Binding-site contacts:
Ligand atom CG contacts residue THR40 of chain 1.B at 3.4 Å.
Ligand atom CD1 contacts residue THR21 of chain 1.B at 3.5 Å.
Ligand atom CD2 contacts residue GLU14 of chain 1.B at 3.4 Å.
Ligand atom N contacts residue SER39 of chain 1.B at 2.9 Å (h-bond).
Ligand atom O contacts residue VAL48 of chain 1.B at 3.6 Å.
Ligand atom CE contacts residue GLY80 of chain 1.B at 3.7 Å.
Ligand atom CB contacts residue ALA41 of chain 1.B at 3.7 Å (hydrophobic).
Ligand atom O contacts residue THR15 of chain 1.B at 3.3 Å.
Ligand atom C contacts residue SER39 of chain 1.B at 3.5 Å.
Ligand atom CD2 contacts residue ILE13 of chain 1.B at 3.7 Å (hydrophobic).
Ligand atom CE contacts residue THR40 of chain 1.B at 3.3 Å.
Ligand atom O contacts residue PHE38 of chain 1.B at 3.3 Å.
Ligand atom NH1 contacts residue GLN83 of chain 1.B at 3.4 Å.
Ligand atom NH2 contacts residue GLN83 of chain 1.B at 3.8 Å.
Ligand atom O contacts residue THR40 of chain 1.B at 3.6 Å.
Ligand atom CG2 contacts residue ALA41 of chain 1.B at 3.8 Å (hydrophobic).
Ligand atom C contacts residue ALA47 of chain 1.B at 3.6 Å (hydrophobic).
Ligand atom CA contacts residue GLN45 of chain 1.B at 3.8 Å.
Ligand atom CD1 contacts residue PHE38 of chain 1.B at 3.6 Å (hydrophobic).
Ligand atom O contacts residue ALA41 of chain 1.B at 3.0 Å (h-bond).
Ligand atom OXT contacts residue ALA47 of chain 1.B at 3.4 Å (h-bond).
Ligand atom C contacts residue GLN45 of chain 1.B at 3.4 Å.
Ligand atom CB contacts residue SER39 of chain 1.B at 3.7 Å.
Ligand atom O contacts residue THR49 of chain 1.B at 3.0 Å (h-bond).
Ligand atom CB contacts residue VAL48 of chain 1.B at 3.7 Å (hydrophobic).
Ligand atom CD1 contacts residue ILE50 of chain 1.B at 3.7 Å (hydrophobic).
Ligand atom OXT contacts residue GLN45 of chain 1.B at 3.7 Å.
Ligand atom CA contacts residue THR49 of chain 1.B at 3.7 Å.
Ligand atom O contacts residue MET16 of chain 1.B at 2.8 Å (h-bond).
Ligand atom N contacts residue GLN45 of chain 1.B at 3.5 Å (h-bond).
Ligand atom CD contacts residue VAL37 of chain 1.B at 3.4 Å (hydrophobic).
Ligand atom CA contacts residue SER39 of chain 1.B at 3.2 Å.
Ligand atom CB contacts residue THR40 of chain 1.B at 3.7 Å.
Ligand atom CD1 contacts residue GLN36 of chain 1.B at 3.8 Å.
Ligand atom SD contacts residue HIS153 of chain 1.B at 3.5 Å.
Ligand atom O contacts residue GLN45 of chain 1.B at 2.9 Å (h-bond).
Ligand atom SD contacts residue THR40 of chain 1.B at 3.6 Å (h-bond).
Ligand atom O contacts residue SER39 of chain 1.B at 2.8 Å (h-bond).
Ligand atom NE contacts residue VAL37 of chain 1.B at 3.5 Å.
Ligand atom CB contacts residue VAL37 of chain 1.B at 3.7 Å (hydrophobic).

Sequence of chain 1.B:
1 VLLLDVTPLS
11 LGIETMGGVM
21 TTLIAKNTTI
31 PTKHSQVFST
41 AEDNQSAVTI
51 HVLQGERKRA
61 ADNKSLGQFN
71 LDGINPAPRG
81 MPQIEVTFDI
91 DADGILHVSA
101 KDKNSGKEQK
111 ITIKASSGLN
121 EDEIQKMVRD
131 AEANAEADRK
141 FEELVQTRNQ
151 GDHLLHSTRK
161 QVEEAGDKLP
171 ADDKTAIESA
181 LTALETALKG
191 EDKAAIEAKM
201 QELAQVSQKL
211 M

A small-molecule ligand and the protein it binds are described below.
Small molecule (SMILES): CSCC[C@H](NC(=O)[C@H](CC(C)C)NC(=O)[C@H](CCCN=C(N)N)NC(=O)[C@@H](N)CC(N)=O)C(=O)N[C@@H](CC(C)C)C(=O)N[C@H](C(=O)NCC(=O)O)[C@@H](C)O